Binding-site contacts:
Ligand atom C6 contacts residue GLY256 of chain 1.A at 3.6 Å.
Ligand atom C10 contacts residue CAH1 of chain 1.D at 0.3 Å.
Ligand atom C2 contacts residue LEU252 of chain 1.A at 3.8 Å (hydrophobic).
Ligand atom C9 contacts residue CAH1 of chain 1.D at 0.3 Å.
Ligand atom C9 contacts residue HEM1 of chain 1.C at 3.8 Å.
Ligand atom C2 contacts residue TYR98 of chain 1.A at 3.7 Å (hydrophobic).
Ligand atom C3 contacts residue TYR98 of chain 1.A at 3.9 Å (hydrophobic).
Ligand atom C3 contacts residue THR103 of chain 1.A at 3.8 Å.
Ligand atom C1 contacts residue CAH1 of chain 1.D at 0.1 Å.
Ligand atom C4 contacts residue CAH1 of chain 1.D at 0.2 Å.
Ligand atom C2 contacts residue LEU255 of chain 1.A at 4.2 Å (hydrophobic).
Ligand atom C6 contacts residue LEU255 of chain 1.A at 4.2 Å (hydrophobic).
Ligand atom C2 contacts residue CAH1 of chain 1.D at 0.1 Å.
Ligand atom C2 contacts residue TRP89 of chain 1.A at 4.0 Å (hydrophobic).
Ligand atom C9 contacts residue VAL303 of chain 1.A at 3.6 Å (hydrophobic).
Ligand atom C3 contacts residue LEU252 of chain 1.A at 3.8 Å (hydrophobic).
Ligand atom C5 contacts residue HEM1 of chain 1.C at 3.5 Å.
Ligand atom O contacts residue CAH1 of chain 1.D at 0.1 Å (h-bond).
Ligand atom C1 contacts residue LEU255 of chain 1.A at 4.3 Å (hydrophobic).
Ligand atom C3 contacts residue HEM1 of chain 1.C at 4.0 Å.
Ligand atom C10 contacts residue THR187 of chain 1.A at 3.9 Å.
Ligand atom C10 contacts residue LEU255 of chain 1.A at 3.7 Å (hydrophobic).
Ligand atom C8 contacts residue ASP305 of chain 1.A at 4.1 Å.
Ligand atom C8 contacts residue CAH1 of chain 1.D at 0.1 Å.
Ligand atom O contacts residue LEU252 of chain 1.A at 3.8 Å.
Ligand atom C6 contacts residue CAH1 of chain 1.D at 0.2 Å.
Ligand atom C3 contacts residue CAH1 of chain 1.D at 0.1 Å.
Ligand atom C9 contacts residue THR260 of chain 1.A at 3.7 Å.
Ligand atom O contacts residue LEU255 of chain 1.A at 3.5 Å.
Ligand atom C10 contacts residue VAL404 of chain 1.A at 4.0 Å (hydrophobic).
Ligand atom O contacts residue TYR98 of chain 1.A at 2.8 Å (h-bond).
Ligand atom C5 contacts residue CAH1 of chain 1.D at 0.1 Å.
Ligand atom C4 contacts residue HEM1 of chain 1.C at 3.5 Å.
Ligand atom C8 contacts residue VAL303 of chain 1.A at 3.9 Å (hydrophobic).
Ligand atom C7 contacts residue CAH1 of chain 1.D at 0.1 Å.
Ligand atom O contacts residue TRP89 of chain 1.A at 3.3 Å.
Ligand atom C6 contacts residue LEU252 of chain 1.A at 3.9 Å (hydrophobic).
Ligand atom C5 contacts residue LEU252 of chain 1.A at 4.0 Å (hydrophobic).
Ligand atom C5 contacts residue GLY256 of chain 1.A at 4.2 Å.
Ligand atom C10 contacts residue TRP89 of chain 1.A at 4.0 Å (hydrophobic).

Sequence of chain 1.A:
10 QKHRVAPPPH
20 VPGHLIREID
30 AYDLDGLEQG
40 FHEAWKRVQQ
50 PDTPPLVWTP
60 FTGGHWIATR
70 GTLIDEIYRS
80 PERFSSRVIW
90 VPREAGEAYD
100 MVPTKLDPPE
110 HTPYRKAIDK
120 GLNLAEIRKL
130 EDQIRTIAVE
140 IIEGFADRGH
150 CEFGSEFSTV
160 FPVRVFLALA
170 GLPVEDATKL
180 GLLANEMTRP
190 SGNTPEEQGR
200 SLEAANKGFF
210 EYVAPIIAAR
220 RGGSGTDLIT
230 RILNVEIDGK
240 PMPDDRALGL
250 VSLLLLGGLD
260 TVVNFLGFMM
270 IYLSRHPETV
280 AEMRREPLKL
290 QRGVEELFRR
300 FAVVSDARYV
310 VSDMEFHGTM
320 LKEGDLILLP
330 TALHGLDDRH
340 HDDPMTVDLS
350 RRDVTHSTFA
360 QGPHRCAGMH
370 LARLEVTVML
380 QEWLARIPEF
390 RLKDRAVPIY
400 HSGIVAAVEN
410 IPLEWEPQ

A small-molecule ligand and the protein it binds are described below.
Small molecule (SMILES): CC1(C)[C@@H]2CC[C@@]1(C)C(=O)C2